Binding-site contacts:
Ligand atom NAU contacts residue ARG56 of chain 1.L at 3.4 Å (salt-bridge).
Ligand atom C contacts residue HIS59 of chain 1.L at 3.7 Å.
Ligand atom CBB contacts residue TYR61 of chain 1.L at 3.6 Å (hydrophobic).
Ligand atom CB contacts residue TRP66 of chain 1.L at 3.6 Å (hydrophobic).
Ligand atom CB contacts residue HIS59 of chain 1.L at 3.5 Å.
Ligand atom NAV contacts residue HIS59 of chain 1.L at 3.0 Å (h-bond).
Ligand atom CAA contacts residue TYR61 of chain 1.L at 3.3 Å (hydrophobic).
Ligand atom OD1 contacts residue SER60 of chain 1.L at 2.9 Å (h-bond).
Ligand atom CBL contacts residue TYR61 of chain 1.L at 3.7 Å (hydrophobic).
Ligand atom N contacts residue TYR47 of chain 1.L at 3.8 Å.
Ligand atom CAL contacts residue HIS59 of chain 1.L at 3.7 Å.
Ligand atom NAU contacts residue PRO48 of chain 1.L at 3.6 Å.
Ligand atom OAF contacts residue TYR61 of chain 1.L at 3.8 Å.
Ligand atom C contacts residue TYR47 of chain 1.L at 3.4 Å (hydrophobic).
Ligand atom CBA contacts residue TYR61 of chain 1.L at 3.5 Å (hydrophobic).
Ligand atom CAP contacts residue ASN16 of chain 1.L at 3.6 Å.
Ligand atom CAD contacts residue TRP37 of chain 1.L at 3.6 Å (hydrophobic).
Ligand atom CD2 contacts residue TYR47 of chain 1.L at 3.6 Å (hydrophobic).
Ligand atom O contacts residue TYR47 of chain 1.L at 2.5 Å (h-bond).
Ligand atom OAH contacts residue PHE40 of chain 1.L at 3.8 Å.
Ligand atom CAQ contacts residue TYR61 of chain 1.L at 3.5 Å (hydrophobic).
Ligand atom CG contacts residue HIS64 of chain 1.L at 3.6 Å.
Ligand atom CD2 contacts residue TRP37 of chain 1.L at 3.5 Å (hydrophobic).
Ligand atom CAN contacts residue ILE58 of chain 1.L at 3.6 Å (hydrophobic).
Ligand atom OAH contacts residue HIS64 of chain 1.L at 3.3 Å.
Ligand atom CAQ contacts residue ARG18 of chain 1.L at 3.7 Å.
Ligand atom OAI contacts residue TYR61 of chain 1.L at 3.4 Å.
Ligand atom OD1 contacts residue HIS64 of chain 1.L at 2.5 Å (h-bond).
Ligand atom OAH contacts residue TYR61 of chain 1.L at 3.6 Å.
Ligand atom CBE contacts residue TYR47 of chain 1.L at 3.7 Å (hydrophobic).
Ligand atom CAY contacts residue TYR61 of chain 1.L at 3.3 Å (hydrophobic).
Ligand atom CAO contacts residue PRO48 of chain 1.L at 3.1 Å (hydrophobic).
Ligand atom OD1 contacts residue TRP37 of chain 1.L at 3.7 Å.
Ligand atom CG contacts residue TRP66 of chain 1.L at 3.7 Å (hydrophobic).
Ligand atom CAD contacts residue TYR47 of chain 1.L at 3.8 Å (hydrophobic).
Ligand atom CA contacts residue HIS59 of chain 1.L at 3.5 Å.
Ligand atom CBF contacts residue ILE58 of chain 1.L at 3.7 Å (hydrophobic).
Ligand atom CG contacts residue TRP37 of chain 1.L at 3.8 Å (hydrophobic).
Ligand atom CB contacts residue TYR47 of chain 1.L at 3.8 Å (hydrophobic).
Ligand atom NAW contacts residue TYR61 of chain 1.L at 3.8 Å.

A protein and the small-molecule ligand that binds it are described below.
Small molecule (SMILES): CC(=O)C1(C(=O)N[C@H](C(=O)N2C[C@H](O)C[C@H]2C(=O)NCc2ccc(-c3scnc3C)cc2)C(C)(C)C)CC1

Sequence of chain 1.L:
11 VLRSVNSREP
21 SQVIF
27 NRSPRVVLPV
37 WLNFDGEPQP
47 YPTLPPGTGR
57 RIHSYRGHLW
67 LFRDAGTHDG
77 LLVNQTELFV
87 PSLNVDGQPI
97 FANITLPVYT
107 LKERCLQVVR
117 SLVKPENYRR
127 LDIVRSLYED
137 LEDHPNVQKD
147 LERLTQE